Sequence of chain 1.B:
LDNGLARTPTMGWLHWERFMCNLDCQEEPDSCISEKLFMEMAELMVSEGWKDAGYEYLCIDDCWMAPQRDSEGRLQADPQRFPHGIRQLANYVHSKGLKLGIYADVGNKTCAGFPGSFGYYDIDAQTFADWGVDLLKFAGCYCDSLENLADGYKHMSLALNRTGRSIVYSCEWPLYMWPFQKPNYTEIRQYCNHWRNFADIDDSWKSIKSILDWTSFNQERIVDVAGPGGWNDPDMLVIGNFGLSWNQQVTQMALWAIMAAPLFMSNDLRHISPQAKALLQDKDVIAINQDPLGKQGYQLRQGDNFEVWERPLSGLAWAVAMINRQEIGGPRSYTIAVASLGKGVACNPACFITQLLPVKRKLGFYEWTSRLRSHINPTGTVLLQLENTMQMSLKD

This small molecule binds to this protein.
Small molecule (SMILES): CC(=O)N[C@H]1[C@H](O[C@H]2[C@H](O)[C@@H](NC(C)=O)CO[C@@H]2CO)O[C@H](CO)[C@@H](O[C@@H]2O[C@H](CO)[C@@H](O)[C@H](O[C@H]3O[C@H](CO)[C@@H](O)[C@H](O)[C@@H]3O)[C@@H]2O)[C@@H]1O

Binding-site contacts:
Ligand atom C7 contacts residue ASP144 of chain 1.B at 3.4 Å.
Ligand atom C2 contacts residue ASN108 of chain 1.B at 2.5 Å.
Ligand atom N2 contacts residue PHE118 of chain 1.B at 3.4 Å.
Ligand atom N2 contacts residue ASN108 of chain 1.B at 2.9 Å (h-bond).
Ligand atom O5 contacts residue ASP144 of chain 1.B at 4.2 Å.
Ligand atom O3 contacts residue ASP144 of chain 1.B at 2.4 Å (salt-bridge).
Ligand atom C8 contacts residue VAL106 of chain 1.B at 4.3 Å (hydrophobic).
Ligand atom O5 contacts residue ASN108 of chain 1.B at 2.4 Å (h-bond).
Ligand atom C7 contacts residue TYR142 of chain 1.B at 3.9 Å (hydrophobic).
Ligand atom C7 contacts residue CYS143 of chain 1.B at 4.3 Å (hydrophobic).
Ligand atom C5 contacts residue ASN108 of chain 1.B at 3.7 Å.
Ligand atom C7 contacts residue PHE118 of chain 1.B at 4.3 Å (hydrophobic).
Ligand atom C2 contacts residue ASP144 of chain 1.B at 3.9 Å.
Ligand atom C3 contacts residue PHE118 of chain 1.B at 3.7 Å (hydrophobic).
Ligand atom O7 contacts residue ASP144 of chain 1.B at 3.2 Å.
Ligand atom O7 contacts residue CYS143 of chain 1.B at 3.9 Å.
Ligand atom C8 contacts residue TYR142 of chain 1.B at 3.9 Å (hydrophobic).
Ligand atom C6 contacts residue ASP144 of chain 1.B at 4.3 Å.
Ligand atom C1 contacts residue ASN108 of chain 1.B at 1.4 Å.
Ligand atom O3 contacts residue PHE118 of chain 1.B at 4.2 Å.
Ligand atom O7 contacts residue TYR142 of chain 1.B at 3.3 Å (h-bond).
Ligand atom C8 contacts residue CYS143 of chain 1.B at 3.9 Å (hydrophobic).
Ligand atom C7 contacts residue ASN108 of chain 1.B at 3.4 Å.
Ligand atom O7 contacts residue ASN108 of chain 1.B at 3.6 Å (h-bond).
Ligand atom C2 contacts residue PHE118 of chain 1.B at 4.0 Å (hydrophobic).
Ligand atom C8 contacts residue GLY107 of chain 1.B at 3.9 Å.
Ligand atom C8 contacts residue ASP144 of chain 1.B at 3.5 Å.
Ligand atom C8 contacts residue ASN108 of chain 1.B at 4.0 Å.
Ligand atom C1 contacts residue PHE118 of chain 1.B at 4.2 Å (hydrophobic).
Ligand atom C4 contacts residue ASN108 of chain 1.B at 4.3 Å.
Ligand atom C8 contacts residue PHE118 of chain 1.B at 3.7 Å (hydrophobic).
Ligand atom C3 contacts residue ASP144 of chain 1.B at 3.6 Å.
Ligand atom N2 contacts residue ASP144 of chain 1.B at 3.8 Å.
Ligand atom C3 contacts residue ASN108 of chain 1.B at 3.8 Å.
Ligand atom O3 contacts residue ASN148 of chain 1.B at 3.8 Å.